This small molecule binds to this protein.
Small molecule (SMILES): CC[C@H](C)[C@H](N)C(=O)N1CCC[C@H]1C(=O)N[C@@H](CC(C)C)C(=O)N[C@H](C(=O)N[C@@H](CCC(=O)O)C(=O)N[C@@H](CCC(=O)O)C(=O)N[C@@H](C)C(=O)N[C@@H](CCC(=O)O)C(=O)N[C@@H](CC(C)C)C(=O)O)[C@@H](C)O

Sequence of chain 1.A:
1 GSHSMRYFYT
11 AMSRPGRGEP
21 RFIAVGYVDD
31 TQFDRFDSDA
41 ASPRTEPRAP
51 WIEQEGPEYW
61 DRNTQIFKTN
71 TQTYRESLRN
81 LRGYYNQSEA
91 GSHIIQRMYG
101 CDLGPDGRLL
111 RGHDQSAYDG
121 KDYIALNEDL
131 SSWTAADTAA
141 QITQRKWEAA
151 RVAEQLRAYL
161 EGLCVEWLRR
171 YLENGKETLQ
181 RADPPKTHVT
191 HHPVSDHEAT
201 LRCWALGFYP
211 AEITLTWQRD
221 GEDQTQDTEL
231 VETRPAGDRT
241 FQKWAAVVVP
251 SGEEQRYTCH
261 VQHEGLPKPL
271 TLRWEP

Binding-site contacts:
Ligand atom CD contacts residue GLU76 of chain 1.A at 3.4 Å.
Ligand atom N contacts residue TYR7 of chain 1.A at 3.4 Å (h-bond).
Ligand atom N contacts residue TYR99 of chain 1.A at 2.9 Å (h-bond).
Ligand atom CA contacts residue TYR7 of chain 1.A at 3.1 Å (hydrophobic).
Ligand atom CD contacts residue ASN63 of chain 1.A at 3.1 Å.
Ligand atom CB contacts residue TYR99 of chain 1.A at 3.4 Å (hydrophobic).
Ligand atom OE1 contacts residue TYR74 of chain 1.A at 2.3 Å (h-bond).
Ligand atom CA contacts residue SER77 of chain 1.A at 3.4 Å.
Ligand atom OE1 contacts residue ARG97 of chain 1.A at 2.7 Å (salt-bridge).
Ligand atom OE2 contacts residue GLU76 of chain 1.A at 3.3 Å.
Ligand atom O contacts residue GLN155 of chain 1.A at 2.9 Å (h-bond).
Ligand atom CA contacts residue TYR171 of chain 1.A at 3.5 Å (hydrophobic).
Ligand atom CD contacts residue ARG97 of chain 1.A at 3.4 Å.
Ligand atom OE2 contacts residue TYR9 of chain 1.A at 3.3 Å.
Ligand atom OE1 contacts residue GLU76 of chain 1.A at 3.2 Å.
Ligand atom O contacts residue GLN155 of chain 1.A at 2.8 Å (h-bond).
Ligand atom N contacts residue TYR171 of chain 1.A at 2.7 Å (h-bond).
Ligand atom OXT contacts residue THR143 of chain 1.A at 2.6 Å (h-bond).
Ligand atom O contacts residue ILE66 of chain 1.A at 3.4 Å.
Ligand atom N contacts residue SER77 of chain 1.A at 2.9 Å (h-bond).
Ligand atom C contacts residue LYS146 of chain 1.A at 3.1 Å.
Ligand atom CD1 contacts residue SER77 of chain 1.A at 3.6 Å.
Ligand atom CA contacts residue TYR99 of chain 1.A at 3.4 Å (hydrophobic).
Ligand atom OXT contacts residue LYS146 of chain 1.A at 2.9 Å (salt-bridge).
Ligand atom C contacts residue GLN155 of chain 1.A at 3.4 Å.
Ligand atom C contacts residue TYR7 of chain 1.A at 3.2 Å (hydrophobic).
Ligand atom O contacts residue ASN80 of chain 1.A at 2.9 Å (h-bond).
Ligand atom CD contacts residue TYR74 of chain 1.A at 3.4 Å (hydrophobic).
Ligand atom N contacts residue TYR7 of chain 1.A at 2.9 Å (h-bond).
Ligand atom CG contacts residue ARG97 of chain 1.A at 3.6 Å.
Ligand atom CG2 contacts residue TRP167 of chain 1.A at 3.3 Å (hydrophobic).
Ligand atom CG2 contacts residue ILE66 of chain 1.A at 3.4 Å (hydrophobic).
Ligand atom O contacts residue TYR159 of chain 1.A at 2.6 Å (h-bond).
Ligand atom O contacts residue TRP147 of chain 1.A at 2.9 Å (h-bond).
Ligand atom O contacts residue LYS146 of chain 1.A at 2.7 Å (salt-bridge).
Ligand atom OE2 contacts residue ASN80 of chain 1.A at 2.9 Å (h-bond).
Ligand atom CB contacts residue SER77 of chain 1.A at 3.4 Å.
Ligand atom CD contacts residue TYR7 of chain 1.A at 3.5 Å (hydrophobic).
Ligand atom O contacts residue TYR7 of chain 1.A at 3.5 Å.
Ligand atom OXT contacts residue TYR84 of chain 1.A at 3.6 Å (h-bond).